Binding-site contacts:
Ligand atom N1 contacts residue CYS145 of chain 1.A at 4.0 Å.
Ligand atom O2 contacts residue SER144 of chain 1.A at 3.2 Å (h-bond).
Ligand atom C11 contacts residue HIS164 of chain 1.A at 4.0 Å.
Ligand atom C8 contacts residue THR25 of chain 1.A at 4.4 Å.
Ligand atom N1 contacts residue LEU27 of chain 1.A at 4.5 Å.
Ligand atom C9 contacts residue GLY143 of chain 1.A at 3.8 Å.
Ligand atom C10 contacts residue HIS41 of chain 1.A at 4.2 Å.
Ligand atom O contacts residue THR26 of chain 1.A at 4.4 Å.
Ligand atom O2 contacts residue GLY143 of chain 1.A at 2.8 Å (h-bond).
Ligand atom O2 contacts residue ASN142 of chain 1.A at 3.8 Å.
Ligand atom C11 contacts residue CYS145 of chain 1.A at 1.8 Å (hydrophobic).
Ligand atom C7 contacts residue THR25 of chain 1.A at 4.2 Å.
Ligand atom C8 contacts residue THR26 of chain 1.A at 3.1 Å.
Ligand atom C7 contacts residue HIS41 of chain 1.A at 3.9 Å.
Ligand atom C3 contacts residue ASN142 of chain 1.A at 4.4 Å.
Ligand atom N1 contacts residue GLY143 of chain 1.A at 4.0 Å.
Ligand atom O contacts residue THR25 of chain 1.A at 3.9 Å.
Ligand atom C6 contacts residue THR25 of chain 1.A at 4.5 Å.
Ligand atom C10 contacts residue CYS145 of chain 1.A at 2.8 Å (hydrophobic).
Ligand atom N1 contacts residue HIS41 of chain 1.A at 4.3 Å.
Ligand atom C contacts residue ASN142 of chain 1.A at 3.2 Å.
Ligand atom C11 contacts residue HIS41 of chain 1.A at 3.3 Å.
Ligand atom F contacts residue ASN142 of chain 1.A at 2.9 Å.
Ligand atom O contacts residue THR24 of chain 1.A at 4.0 Å.
Ligand atom C5 contacts residue ASN142 of chain 1.A at 4.0 Å.
Ligand atom C8 contacts residue GLY143 of chain 1.A at 3.6 Å.
Ligand atom O1 contacts residue THR25 of chain 1.A at 4.2 Å.
Ligand atom C10 contacts residue GLY143 of chain 1.A at 3.7 Å.
Ligand atom C1 contacts residue ASN142 of chain 1.A at 3.1 Å.
Ligand atom C10 contacts residue SER144 of chain 1.A at 4.5 Å.
Ligand atom C2 contacts residue ASN142 of chain 1.A at 4.0 Å.
Ligand atom C9 contacts residue THR26 of chain 1.A at 3.7 Å.
Ligand atom O2 contacts residue CYS145 of chain 1.A at 3.0 Å (h-bond).
Ligand atom N1 contacts residue THR26 of chain 1.A at 4.5 Å.
Ligand atom N contacts residue THR25 of chain 1.A at 4.0 Å.
Ligand atom C8 contacts residue LEU27 of chain 1.A at 4.1 Å (hydrophobic).
Ligand atom O2 contacts residue LEU141 of chain 1.A at 4.4 Å.

This small molecule binds to this protein.
Small molecule (SMILES): CC(=O)N1CCN(S(=O)(=O)c2cccc(F)c2)CC1

Sequence of chain 1.A:
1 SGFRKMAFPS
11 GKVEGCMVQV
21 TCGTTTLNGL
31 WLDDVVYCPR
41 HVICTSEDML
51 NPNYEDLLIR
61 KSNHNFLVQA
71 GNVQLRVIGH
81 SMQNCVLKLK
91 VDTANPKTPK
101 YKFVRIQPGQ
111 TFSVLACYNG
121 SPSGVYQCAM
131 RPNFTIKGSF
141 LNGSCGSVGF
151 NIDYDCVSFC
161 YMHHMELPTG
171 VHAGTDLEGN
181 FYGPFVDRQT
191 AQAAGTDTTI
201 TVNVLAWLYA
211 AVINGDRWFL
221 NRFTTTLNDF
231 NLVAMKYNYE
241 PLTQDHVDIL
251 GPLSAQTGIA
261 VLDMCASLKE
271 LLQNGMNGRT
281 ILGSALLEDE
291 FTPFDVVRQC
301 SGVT